Binding-site contacts:
Ligand atom O5 contacts residue ASN55 of chain 1.F at 2.4 Å (h-bond).
Ligand atom C2 contacts residue THR58 of chain 1.F at 4.4 Å.
Ligand atom O5 contacts residue THR58 of chain 1.F at 3.4 Å (h-bond).
Ligand atom C4 contacts residue THR58 of chain 1.F at 4.4 Å.
Ligand atom C4 contacts residue ASN55 of chain 1.F at 4.2 Å.
Ligand atom C6 contacts residue THR58 of chain 1.F at 4.0 Å.
Ligand atom C1 contacts residue ASN55 of chain 1.F at 1.4 Å.
Ligand atom N2 contacts residue ASN55 of chain 1.F at 2.9 Å (h-bond).
Ligand atom C3 contacts residue THR58 of chain 1.F at 4.4 Å.
Ligand atom C1 contacts residue THR58 of chain 1.F at 3.3 Å.
Ligand atom C5 contacts residue THR58 of chain 1.F at 3.3 Å.
Ligand atom C3 contacts residue ASN55 of chain 1.F at 3.8 Å.
Ligand atom C5 contacts residue ASN55 of chain 1.F at 3.7 Å.
Ligand atom C8 contacts residue THR22 of chain 1.F at 3.7 Å.
Ligand atom C6 contacts residue LEU54 of chain 1.F at 4.2 Å (hydrophobic).
Ligand atom O6 contacts residue LEU54 of chain 1.F at 4.3 Å.
Ligand atom C8 contacts residue ASN55 of chain 1.F at 4.4 Å.
Ligand atom C7 contacts residue ASN55 of chain 1.F at 3.2 Å.
Ligand atom C2 contacts residue ASN55 of chain 1.F at 2.5 Å.
Ligand atom O7 contacts residue ASN55 of chain 1.F at 3.3 Å (h-bond).

The protein below binds the small molecule below.
Small molecule (SMILES): CC(=O)N[C@H]1[C@H](O[C@H]2[C@H](O)[C@@H](NC(C)=O)CO[C@@H]2CO)O[C@H](CO)[C@@H](O)[C@@H]1O

Sequence of chain 1.F:
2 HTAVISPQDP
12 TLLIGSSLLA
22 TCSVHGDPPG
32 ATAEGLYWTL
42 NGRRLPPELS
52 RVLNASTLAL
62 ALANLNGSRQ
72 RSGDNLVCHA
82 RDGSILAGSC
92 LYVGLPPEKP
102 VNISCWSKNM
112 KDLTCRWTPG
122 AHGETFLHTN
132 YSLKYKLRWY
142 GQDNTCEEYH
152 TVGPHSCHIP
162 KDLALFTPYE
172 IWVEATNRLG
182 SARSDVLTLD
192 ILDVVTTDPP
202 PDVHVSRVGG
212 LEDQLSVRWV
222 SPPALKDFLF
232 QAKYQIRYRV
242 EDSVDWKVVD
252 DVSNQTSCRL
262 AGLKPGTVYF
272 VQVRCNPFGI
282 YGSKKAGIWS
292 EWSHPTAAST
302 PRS